Binding-site contacts:
Ligand atom C3 contacts residue VAL280 of chain 1.B at 4.3 Å (hydrophobic).
Ligand atom C4 contacts residue VAL69 of chain 1.B at 4.3 Å (hydrophobic).
Ligand atom C5 contacts residue HEM1 of chain 1.E at 4.1 Å.
Ligand atom C6 contacts residue HEM1 of chain 1.E at 3.7 Å.
Ligand atom C4 contacts residue VAL280 of chain 1.B at 3.8 Å (hydrophobic).
Ligand atom C5 contacts residue VAL280 of chain 1.B at 3.6 Å (hydrophobic).
Ligand atom C2 contacts residue TYR74 of chain 1.B at 4.5 Å (hydrophobic).
Ligand atom C7 contacts residue ALA235 of chain 1.B at 4.0 Å (hydrophobic).
Ligand atom C10 contacts residue ALA84 of chain 1.B at 3.6 Å (hydrophobic).
Ligand atom C2 contacts residue VAL379 of chain 1.B at 3.5 Å (hydrophobic).
Ligand atom O contacts residue LEU230 of chain 1.B at 4.2 Å.
Ligand atom C9 contacts residue ALA84 of chain 1.B at 4.3 Å (hydrophobic).
Ligand atom C3 contacts residue TYR74 of chain 1.B at 4.4 Å (hydrophobic).
Ligand atom C10 contacts residue HEM1 of chain 1.E at 4.3 Å.
Ligand atom C9 contacts residue THR70 of chain 1.B at 4.0 Å.
Ligand atom C3 contacts residue VAL379 of chain 1.B at 4.4 Å (hydrophobic).
Ligand atom C10 contacts residue ILE227 of chain 1.B at 4.4 Å (hydrophobic).
Ligand atom C7 contacts residue VAL379 of chain 1.B at 4.4 Å (hydrophobic).
Ligand atom C2 contacts residue LEU230 of chain 1.B at 4.5 Å (hydrophobic).
Ligand atom C6 contacts residue ALA278 of chain 1.B at 4.4 Å (hydrophobic).
Ligand atom C7 contacts residue LEU230 of chain 1.B at 3.7 Å (hydrophobic).
Ligand atom C1 contacts residue VAL379 of chain 1.B at 4.4 Å (hydrophobic).
Ligand atom C7 contacts residue GLY231 of chain 1.B at 3.8 Å.
Ligand atom C3 contacts residue GLN378 of chain 1.B at 3.9 Å.
Ligand atom C1 contacts residue LEU230 of chain 1.B at 4.3 Å (hydrophobic).

A protein and the small-molecule ligand that binds it are described below.
Small molecule (SMILES): CC12CCC(CC1)C(C)(C)O2

Sequence of chain 1.B:
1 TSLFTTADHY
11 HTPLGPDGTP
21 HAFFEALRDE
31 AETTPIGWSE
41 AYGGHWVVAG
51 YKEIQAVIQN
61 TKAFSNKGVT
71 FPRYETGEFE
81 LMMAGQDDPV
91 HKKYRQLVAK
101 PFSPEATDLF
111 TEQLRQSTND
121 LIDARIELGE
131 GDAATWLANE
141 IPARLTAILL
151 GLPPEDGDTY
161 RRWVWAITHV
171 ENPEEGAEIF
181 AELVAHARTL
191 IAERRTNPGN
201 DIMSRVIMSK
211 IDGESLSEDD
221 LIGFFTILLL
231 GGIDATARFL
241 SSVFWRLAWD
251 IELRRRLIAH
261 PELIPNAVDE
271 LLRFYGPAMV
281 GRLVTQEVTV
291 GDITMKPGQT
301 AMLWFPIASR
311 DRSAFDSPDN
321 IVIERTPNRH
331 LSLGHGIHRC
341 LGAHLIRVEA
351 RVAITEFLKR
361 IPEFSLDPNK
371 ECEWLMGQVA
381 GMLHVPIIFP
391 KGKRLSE